This small molecule binds to this protein.
Small molecule (SMILES): CC(=O)N[C@@H]1[C@@H](O)[C@H](O)[C@@H](CO)O[C@H]1O

Binding-site contacts:
Ligand atom C3 contacts residue ASN100 of chain 1.D at 3.9 Å.
Ligand atom N2 contacts residue SER102 of chain 1.D at 4.2 Å.
Ligand atom N2 contacts residue ASN100 of chain 1.D at 3.0 Å (h-bond).
Ligand atom O6 contacts residue PRO98 of chain 1.D at 3.4 Å (h-bond).
Ligand atom O5 contacts residue ASN100 of chain 1.D at 2.4 Å (h-bond).
Ligand atom C4 contacts residue ASN100 of chain 1.D at 4.3 Å.
Ligand atom O5 contacts residue PRO98 of chain 1.D at 4.5 Å.
Ligand atom C7 contacts residue ASN100 of chain 1.D at 4.0 Å.
Ligand atom C5 contacts residue ASN100 of chain 1.D at 3.7 Å.
Ligand atom C1 contacts residue ASN100 of chain 1.D at 1.5 Å.
Ligand atom C8 contacts residue SER102 of chain 1.D at 4.3 Å.
Ligand atom C6 contacts residue PRO98 of chain 1.D at 4.5 Å (hydrophobic).
Ligand atom C7 contacts residue SER102 of chain 1.D at 4.5 Å.
Ligand atom C2 contacts residue ASN100 of chain 1.D at 2.6 Å.

Sequence of chain 1.D:
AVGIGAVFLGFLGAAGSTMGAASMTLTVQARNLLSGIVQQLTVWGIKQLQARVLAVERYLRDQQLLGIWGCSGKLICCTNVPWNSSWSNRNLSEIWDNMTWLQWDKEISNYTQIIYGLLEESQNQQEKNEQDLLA